Binding-site contacts:
Ligand atom O6' contacts residue THR294 of chain 1.E at 3.4 Å (h-bond).
Ligand atom O1B contacts residue ARG305 of chain 1.E at 3.6 Å (salt-bridge).
Ligand atom C1' contacts residue ARG305 of chain 1.E at 3.4 Å.
Ligand atom N3 contacts residue TYR179 of chain 1.E at 3.5 Å.
Ligand atom O2' contacts residue ARG198 of chain 1.E at 3.4 Å (salt-bridge).
Ligand atom PB contacts residue TYR370 of chain 1.E at 3.5 Å.
Ligand atom O2D contacts residue TRP184 of chain 1.E at 3.5 Å (h-bond).
Ligand atom O3' contacts residue PHE210 of chain 1.E at 3.1 Å.
Ligand atom O2B contacts residue TYR370 of chain 1.E at 2.9 Å (h-bond).
Ligand atom N3 contacts residue PHE175 of chain 1.E at 2.9 Å (h-bond).
Ligand atom O2 contacts residue TYR179 of chain 1.E at 3.4 Å.
Ligand atom C2' contacts residue FAD1 of chain 1.T at 3.4 Å.
Ligand atom C5' contacts residue ARG305 of chain 1.E at 3.0 Å.
Ligand atom O4' contacts residue ILE86 of chain 1.E at 3.6 Å.
Ligand atom C2D contacts residue THR180 of chain 1.E at 3.5 Å.
Ligand atom O2' contacts residue FAD1 of chain 1.T at 3.4 Å.
Ligand atom C2 contacts residue PHE176 of chain 1.E at 3.5 Å (hydrophobic).
Ligand atom C1' contacts residue FAD1 of chain 1.T at 3.5 Å.
Ligand atom O1A contacts residue TYR209 of chain 1.E at 2.7 Å (h-bond).
Ligand atom O4 contacts residue ASN296 of chain 1.E at 3.1 Å (h-bond).
Ligand atom O2 contacts residue THR180 of chain 1.E at 3.4 Å (h-bond).
Ligand atom O2 contacts residue PHE176 of chain 1.E at 3.1 Å.
Ligand atom O5D contacts residue VAL199 of chain 1.E at 3.6 Å.
Ligand atom O4' contacts residue PHE210 of chain 1.E at 3.3 Å.
Ligand atom O2D contacts residue THR180 of chain 1.E at 2.8 Å (h-bond).
Ligand atom O1B contacts residue TYR335 of chain 1.E at 2.6 Å (h-bond).
Ligand atom C5D contacts residue VAL195 of chain 1.E at 3.6 Å (hydrophobic).
Ligand atom O2 contacts residue PHE175 of chain 1.E at 3.3 Å (h-bond).
Ligand atom O5' contacts residue ARG305 of chain 1.E at 2.8 Å (salt-bridge).
Ligand atom O3A contacts residue TYR370 of chain 1.E at 3.3 Å (h-bond).
Ligand atom C6' contacts residue ARG305 of chain 1.E at 3.6 Å.
Ligand atom O4 contacts residue ILE122 of chain 1.E at 3.6 Å.
Ligand atom O4' contacts residue FAD1 of chain 1.T at 2.9 Å (h-bond).
Ligand atom O6' contacts residue HIS109 of chain 1.E at 3.0 Å (h-bond).
Ligand atom O2B contacts residue ARG198 of chain 1.E at 3.5 Å (salt-bridge).
Ligand atom C2 contacts residue TYR179 of chain 1.E at 3.6 Å (hydrophobic).
Ligand atom O3B contacts residue ARG305 of chain 1.E at 2.9 Å (salt-bridge).
Ligand atom O3D contacts residue TRP184 of chain 1.E at 2.9 Å (h-bond).
Ligand atom C2 contacts residue PHE175 of chain 1.E at 3.6 Å (hydrophobic).
Ligand atom O2A contacts residue ARG198 of chain 1.E at 2.9 Å (salt-bridge).

Sequence of chain 1.E:
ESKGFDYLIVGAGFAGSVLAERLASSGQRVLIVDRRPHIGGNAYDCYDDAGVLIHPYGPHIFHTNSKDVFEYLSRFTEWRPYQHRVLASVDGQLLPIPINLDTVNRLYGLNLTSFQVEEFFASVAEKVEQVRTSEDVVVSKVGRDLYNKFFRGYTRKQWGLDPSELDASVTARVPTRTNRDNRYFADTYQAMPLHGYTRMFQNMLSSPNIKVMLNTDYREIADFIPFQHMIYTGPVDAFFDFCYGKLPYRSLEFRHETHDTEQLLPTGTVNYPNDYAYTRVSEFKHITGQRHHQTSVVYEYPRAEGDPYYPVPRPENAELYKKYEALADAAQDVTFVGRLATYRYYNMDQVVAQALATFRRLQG

A protein and the small-molecule ligand that binds it are described below.
Small molecule (SMILES): O=c1ccn([C@@H]2O[C@H](CO[P](=O)(O)O[P](=O)(O)O[C@H]3O[C@H](CO)[C@H](O)[C@H](O)[C@H]3O)[C@@H](O)[C@H]2O)c(=O)[nH]1